Sequence of chain 1.A:
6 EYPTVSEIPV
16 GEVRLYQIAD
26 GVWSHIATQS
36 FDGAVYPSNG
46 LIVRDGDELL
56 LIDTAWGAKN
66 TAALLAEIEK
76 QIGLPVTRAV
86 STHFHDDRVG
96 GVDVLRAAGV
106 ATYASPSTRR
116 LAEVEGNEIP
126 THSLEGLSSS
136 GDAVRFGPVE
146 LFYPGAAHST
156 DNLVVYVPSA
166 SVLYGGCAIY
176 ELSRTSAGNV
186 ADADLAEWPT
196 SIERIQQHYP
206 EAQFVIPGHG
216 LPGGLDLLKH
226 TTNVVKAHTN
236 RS

This small molecule binds to this protein.
Small molecule (SMILES): Fc1ccc(CSCCn2c(-c3ccccc3)n[nH]c2=S)cc1

Binding-site contacts:
Ligand atom SAF contacts residue HIS153 of chain 1.A at 3.4 Å.
Ligand atom CAR contacts residue TYR41 of chain 1.A at 3.7 Å (hydrophobic).
Ligand atom NAB contacts residue ASN184 of chain 1.A at 3.4 Å (h-bond).
Ligand atom SAF contacts residue CYS172 of chain 1.A at 3.6 Å.
Ligand atom CAT contacts residue TYR41 of chain 1.A at 3.7 Å (hydrophobic).
Ligand atom CAS contacts residue TYR41 of chain 1.A at 3.6 Å (hydrophobic).
Ligand atom CAL contacts residue TRP61 of chain 1.A at 3.8 Å (hydrophobic).
Ligand atom CAE contacts residue ASN184 of chain 1.A at 3.6 Å.
Ligand atom CAM contacts residue ZN1 of chain 1.C at 3.8 Å.
Ligand atom CAI contacts residue ASP91 of chain 1.A at 3.5 Å.
Ligand atom CAK contacts residue PHE36 of chain 1.A at 3.7 Å (hydrophobic).
Ligand atom CAK contacts residue TRP61 of chain 1.A at 3.7 Å (hydrophobic).
Ligand atom NAA contacts residue HIS90 of chain 1.A at 3.2 Å (h-bond).
Ligand atom NAB contacts residue HIS153 of chain 1.A at 3.3 Å (h-bond).
Ligand atom NAB contacts residue HIS88 of chain 1.A at 3.8 Å.
Ligand atom CAE contacts residue ASP92 of chain 1.A at 3.5 Å.
Ligand atom CAE contacts residue ZN1 of chain 1.B at 3.0 Å.
Ligand atom NAD contacts residue ZN1 of chain 1.C at 3.8 Å.
Ligand atom CAE contacts residue ZN1 of chain 1.C at 3.2 Å.
Ligand atom FAW contacts residue ARG179 of chain 1.A at 2.9 Å.
Ligand atom SAF contacts residue HIS214 of chain 1.A at 3.6 Å.
Ligand atom CAT contacts residue ARG179 of chain 1.A at 3.5 Å.
Ligand atom CAM contacts residue TRP61 of chain 1.A at 3.8 Å (hydrophobic).
Ligand atom NAB contacts residue ZN1 of chain 1.B at 2.0 Å.
Ligand atom SAF contacts residue ASP92 of chain 1.A at 3.7 Å.
Ligand atom CAR contacts residue HIS214 of chain 1.A at 3.6 Å.
Ligand atom SAF contacts residue ZN1 of chain 1.B at 3.6 Å.
Ligand atom CAU contacts residue ARG179 of chain 1.A at 3.1 Å.
Ligand atom CAE contacts residue HIS153 of chain 1.A at 3.8 Å.
Ligand atom NAA contacts residue ASP92 of chain 1.A at 3.5 Å (salt-bridge).
Ligand atom NAA contacts residue ZN1 of chain 1.B at 3.0 Å.
Ligand atom CAV contacts residue TYR41 of chain 1.A at 3.8 Å (hydrophobic).
Ligand atom NAA contacts residue ASN184 of chain 1.A at 3.5 Å (h-bond).
Ligand atom NAB contacts residue HIS90 of chain 1.A at 3.0 Å (h-bond).
Ligand atom CAU contacts residue TYR41 of chain 1.A at 3.5 Å (hydrophobic).
Ligand atom CAM contacts residue ASP92 of chain 1.A at 3.6 Å.
Ligand atom NAB contacts residue ASP92 of chain 1.A at 3.4 Å (salt-bridge).
Ligand atom CAC contacts residue ASP92 of chain 1.A at 3.6 Å.
Ligand atom NAD contacts residue ASP92 of chain 1.A at 3.5 Å.
Ligand atom SAF contacts residue ZN1 of chain 1.C at 2.3 Å.